Binding-site contacts:
Ligand atom O6 contacts residue LEU84 of chain 1.B at 3.9 Å.
Ligand atom O5 contacts residue ASN80 of chain 1.B at 3.3 Å (h-bond).
Ligand atom C8 contacts residue ALA86 of chain 1.B at 3.8 Å (hydrophobic).
Ligand atom C3 contacts residue ASN77 of chain 1.B at 3.7 Å.
Ligand atom N2 contacts residue GLN89 of chain 1.B at 3.6 Å.
Ligand atom C8 contacts residue GLN89 of chain 1.B at 3.6 Å.
Ligand atom C8 contacts residue VAL87 of chain 1.B at 4.3 Å (hydrophobic).
Ligand atom N2 contacts residue ASN77 of chain 1.B at 2.8 Å (h-bond).
Ligand atom C4 contacts residue ASN77 of chain 1.B at 4.1 Å.
Ligand atom O7 contacts residue ALA86 of chain 1.B at 3.2 Å.
Ligand atom O7 contacts residue LEU85 of chain 1.B at 4.4 Å.
Ligand atom C8 contacts residue ASN77 of chain 1.B at 4.5 Å.
Ligand atom C5 contacts residue ASN80 of chain 1.B at 3.8 Å.
Ligand atom C2 contacts residue ASN77 of chain 1.B at 2.3 Å.
Ligand atom O7 contacts residue VAL87 of chain 1.B at 2.9 Å (h-bond).
Ligand atom O3 contacts residue GLN89 of chain 1.B at 3.0 Å (h-bond).
Ligand atom C7 contacts residue ASN77 of chain 1.B at 3.3 Å.
Ligand atom C7 contacts residue VAL87 of chain 1.B at 3.9 Å (hydrophobic).
Ligand atom C1 contacts residue ASN77 of chain 1.B at 1.4 Å.
Ligand atom O7 contacts residue ASN77 of chain 1.B at 3.3 Å (h-bond).
Ligand atom C7 contacts residue GLN89 of chain 1.B at 3.3 Å.
Ligand atom C3 contacts residue GLN89 of chain 1.B at 4.1 Å.
Ligand atom C6 contacts residue ASN80 of chain 1.B at 4.2 Å.
Ligand atom C1 contacts residue ASN80 of chain 1.B at 3.6 Å.
Ligand atom C5 contacts residue ASN77 of chain 1.B at 3.6 Å.
Ligand atom O7 contacts residue GLN89 of chain 1.B at 3.6 Å (h-bond).
Ligand atom O5 contacts residue LEU84 of chain 1.B at 4.1 Å.
Ligand atom O3 contacts residue VAL87 of chain 1.B at 4.3 Å.
Ligand atom C2 contacts residue GLN89 of chain 1.B at 4.2 Å.
Ligand atom O5 contacts residue ASN77 of chain 1.B at 2.3 Å (h-bond).
Ligand atom C7 contacts residue ALA86 of chain 1.B at 4.0 Å (hydrophobic).

This small molecule binds to this protein.
Small molecule (SMILES): CC(=O)N[C@@H]1[C@@H](O)[C@H](O)[C@@H](CO)O[C@H]1O

Sequence of chain 1.B:
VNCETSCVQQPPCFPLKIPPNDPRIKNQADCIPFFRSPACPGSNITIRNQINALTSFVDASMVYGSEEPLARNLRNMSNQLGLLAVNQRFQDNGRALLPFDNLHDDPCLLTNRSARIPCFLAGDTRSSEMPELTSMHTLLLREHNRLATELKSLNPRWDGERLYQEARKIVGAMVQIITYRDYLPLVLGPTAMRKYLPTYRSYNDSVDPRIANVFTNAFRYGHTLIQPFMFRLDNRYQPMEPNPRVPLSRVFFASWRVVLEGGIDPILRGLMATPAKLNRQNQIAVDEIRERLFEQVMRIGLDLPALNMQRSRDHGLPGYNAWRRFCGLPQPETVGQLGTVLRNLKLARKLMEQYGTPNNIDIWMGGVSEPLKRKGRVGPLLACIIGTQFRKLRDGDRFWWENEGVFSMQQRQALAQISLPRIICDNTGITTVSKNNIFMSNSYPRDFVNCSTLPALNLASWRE